Binding-site contacts:
Ligand atom O6 contacts residue HIS797 of chain 1.A at 2.6 Å (h-bond).
Ligand atom C3 contacts residue SER775 of chain 1.A at 4.1 Å.
Ligand atom C8 contacts residue GLY776 of chain 1.A at 3.9 Å.
Ligand atom C6 contacts residue ILE773 of chain 1.A at 4.4 Å (hydrophobic).
Ligand atom O5 contacts residue ASN799 of chain 1.A at 2.4 Å (h-bond).
Ligand atom C3 contacts residue ASN799 of chain 1.A at 3.8 Å.
Ligand atom C7 contacts residue ASN799 of chain 1.A at 3.9 Å.
Ligand atom O6 contacts residue ILE773 of chain 1.A at 3.5 Å.
Ligand atom N2 contacts residue SER775 of chain 1.A at 3.4 Å.
Ligand atom C4 contacts residue ASN799 of chain 1.A at 4.2 Å.
Ligand atom C2 contacts residue ASN799 of chain 1.A at 2.5 Å.
Ligand atom O5 contacts residue SER775 of chain 1.A at 4.3 Å.
Ligand atom C2 contacts residue SER775 of chain 1.A at 3.8 Å.
Ligand atom C5 contacts residue ILE773 of chain 1.A at 4.1 Å (hydrophobic).
Ligand atom O7 contacts residue ASN799 of chain 1.A at 4.3 Å.
Ligand atom C8 contacts residue ASN799 of chain 1.A at 4.5 Å.
Ligand atom C8 contacts residue GLY800 of chain 1.A at 4.3 Å.
Ligand atom C5 contacts residue SER775 of chain 1.A at 4.4 Å.
Ligand atom O6 contacts residue ASN799 of chain 1.A at 4.4 Å.
Ligand atom C6 contacts residue HIS797 of chain 1.A at 3.4 Å.
Ligand atom O4 contacts residue ARG747 of chain 1.A at 3.7 Å.
Ligand atom N2 contacts residue ASN799 of chain 1.A at 2.9 Å (h-bond).
Ligand atom C1 contacts residue SER775 of chain 1.A at 3.4 Å.
Ligand atom C5 contacts residue ASN799 of chain 1.A at 3.7 Å.
Ligand atom O5 contacts residue HIS797 of chain 1.A at 3.9 Å.
Ligand atom C5 contacts residue HIS797 of chain 1.A at 4.2 Å.
Ligand atom C8 contacts residue SER775 of chain 1.A at 4.3 Å.
Ligand atom C1 contacts residue ASN799 of chain 1.A at 1.4 Å.

Sequence of chain 1.A:
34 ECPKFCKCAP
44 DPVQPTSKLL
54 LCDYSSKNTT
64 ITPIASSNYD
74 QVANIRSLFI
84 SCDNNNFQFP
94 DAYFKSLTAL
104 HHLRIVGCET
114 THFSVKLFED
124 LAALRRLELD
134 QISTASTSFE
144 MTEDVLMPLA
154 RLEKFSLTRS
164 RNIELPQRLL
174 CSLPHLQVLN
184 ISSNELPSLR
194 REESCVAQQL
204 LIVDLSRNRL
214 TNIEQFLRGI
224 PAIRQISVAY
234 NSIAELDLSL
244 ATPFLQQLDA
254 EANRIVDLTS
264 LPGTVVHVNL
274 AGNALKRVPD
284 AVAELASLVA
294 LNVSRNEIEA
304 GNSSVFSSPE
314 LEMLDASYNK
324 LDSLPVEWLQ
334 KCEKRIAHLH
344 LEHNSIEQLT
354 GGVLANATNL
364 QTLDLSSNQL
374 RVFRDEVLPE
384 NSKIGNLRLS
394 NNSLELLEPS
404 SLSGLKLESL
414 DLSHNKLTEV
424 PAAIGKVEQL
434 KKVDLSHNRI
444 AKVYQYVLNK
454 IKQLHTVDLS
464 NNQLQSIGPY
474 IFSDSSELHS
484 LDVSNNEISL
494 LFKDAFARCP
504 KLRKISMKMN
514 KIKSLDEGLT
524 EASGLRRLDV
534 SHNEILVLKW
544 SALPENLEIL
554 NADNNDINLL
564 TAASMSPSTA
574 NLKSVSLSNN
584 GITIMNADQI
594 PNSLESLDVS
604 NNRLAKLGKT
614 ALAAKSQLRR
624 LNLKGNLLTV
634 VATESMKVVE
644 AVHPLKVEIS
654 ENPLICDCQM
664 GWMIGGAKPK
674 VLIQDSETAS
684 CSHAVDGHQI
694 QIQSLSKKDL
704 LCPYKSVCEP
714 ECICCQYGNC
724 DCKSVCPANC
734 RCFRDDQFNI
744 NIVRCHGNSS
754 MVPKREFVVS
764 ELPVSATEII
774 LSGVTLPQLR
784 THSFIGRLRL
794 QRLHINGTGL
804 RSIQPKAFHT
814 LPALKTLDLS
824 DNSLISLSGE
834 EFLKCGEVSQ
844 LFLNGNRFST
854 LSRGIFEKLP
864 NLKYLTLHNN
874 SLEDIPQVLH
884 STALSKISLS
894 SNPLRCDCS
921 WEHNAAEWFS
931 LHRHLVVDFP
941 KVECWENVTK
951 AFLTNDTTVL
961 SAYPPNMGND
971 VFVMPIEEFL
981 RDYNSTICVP

The protein below binds the small molecule below.
Small molecule (SMILES): CC(=O)N[C@@H]1[C@@H](O)[C@H](O)[C@@H](CO)O[C@H]1O